A small-molecule ligand and the protein it binds are described below.
Small molecule (SMILES): CCc1nc(N)nc(N)c1-c1ccc2c(c1)N(CCCOC)[C@H](c1ccccc1)CC2

Binding-site contacts:
Ligand atom N1 contacts residue GLY228 of chain 2.A at 3.7 Å.
Ligand atom C20 contacts residue VAL127 of chain 2.A at 3.6 Å (hydrophobic).
Ligand atom C2 contacts residue ASP38 of chain 2.A at 3.3 Å.
Ligand atom C19 contacts residue THR227 of chain 2.A at 3.4 Å.
Ligand atom O1 contacts residue GLY228 of chain 2.A at 3.6 Å (h-bond).
Ligand atom C19 contacts residue GLY228 of chain 2.A at 3.7 Å.
Ligand atom C18 contacts residue THR18 of chain 2.A at 3.1 Å.
Ligand atom C11 contacts residue THR85 of chain 2.A at 3.8 Å.
Ligand atom C6 contacts residue VAL127 of chain 2.A at 3.5 Å (hydrophobic).
Ligand atom N4 contacts residue ASP226 of chain 2.A at 3.0 Å (salt-bridge).
Ligand atom C16 contacts residue SER230 of chain 2.A at 3.8 Å.
Ligand atom C10 contacts residue THR85 of chain 2.A at 3.8 Å.
Ligand atom C14 contacts residue PHE124 of chain 2.A at 3.7 Å (hydrophobic).
Ligand atom C6 contacts residue ASP38 of chain 2.A at 3.3 Å.
Ligand atom C2 contacts residue GLY228 of chain 2.A at 3.7 Å.
Ligand atom N2 contacts residue ASP38 of chain 2.A at 2.4 Å (salt-bridge).
Ligand atom N2 contacts residue GLY228 of chain 2.A at 3.7 Å.
Ligand atom C9 contacts residue THR85 of chain 2.A at 3.7 Å.
Ligand atom C18 contacts residue GLY228 of chain 2.A at 3.3 Å.
Ligand atom O1 contacts residue THR18 of chain 2.A at 3.6 Å (h-bond).
Ligand atom N4 contacts residue GLY40 of chain 2.A at 3.7 Å.
Ligand atom C26 contacts residue THR85 of chain 2.A at 3.8 Å.
Ligand atom C8 contacts residue THR85 of chain 2.A at 3.5 Å.
Ligand atom C12 contacts residue THR85 of chain 2.A at 3.6 Å.
Ligand atom C3 contacts residue ASP38 of chain 2.A at 3.3 Å.
Ligand atom C9 contacts residue PHE124 of chain 2.A at 3.8 Å (hydrophobic).
Ligand atom C7 contacts residue THR85 of chain 2.A at 3.5 Å.
Ligand atom C13 contacts residue PRO118 of chain 2.A at 3.8 Å (hydrophobic).
Ligand atom C18 contacts residue SER230 of chain 2.A at 3.6 Å.
Ligand atom N2 contacts residue TYR83 of chain 2.A at 3.7 Å.
Ligand atom C19 contacts residue THR18 of chain 2.A at 3.8 Å.
Ligand atom N3 contacts residue SER84 of chain 2.A at 3.0 Å (h-bond).
Ligand atom C3 contacts residue GLY228 of chain 2.A at 3.7 Å.
Ligand atom C1 contacts residue GLY228 of chain 2.A at 3.8 Å.
Ligand atom C4 contacts residue GLY228 of chain 2.A at 3.8 Å.
Ligand atom C17 contacts residue PHE124 of chain 2.A at 3.7 Å (hydrophobic).
Ligand atom C8 contacts residue PHE119 of chain 2.A at 3.7 Å (hydrophobic).
Ligand atom C3 contacts residue TYR83 of chain 2.A at 3.6 Å (hydrophobic).
Ligand atom N4 contacts residue ASP38 of chain 2.A at 3.3 Å (salt-bridge).
Ligand atom N3 contacts residue THR85 of chain 2.A at 3.2 Å (h-bond).

Sequence of chain 2.A:
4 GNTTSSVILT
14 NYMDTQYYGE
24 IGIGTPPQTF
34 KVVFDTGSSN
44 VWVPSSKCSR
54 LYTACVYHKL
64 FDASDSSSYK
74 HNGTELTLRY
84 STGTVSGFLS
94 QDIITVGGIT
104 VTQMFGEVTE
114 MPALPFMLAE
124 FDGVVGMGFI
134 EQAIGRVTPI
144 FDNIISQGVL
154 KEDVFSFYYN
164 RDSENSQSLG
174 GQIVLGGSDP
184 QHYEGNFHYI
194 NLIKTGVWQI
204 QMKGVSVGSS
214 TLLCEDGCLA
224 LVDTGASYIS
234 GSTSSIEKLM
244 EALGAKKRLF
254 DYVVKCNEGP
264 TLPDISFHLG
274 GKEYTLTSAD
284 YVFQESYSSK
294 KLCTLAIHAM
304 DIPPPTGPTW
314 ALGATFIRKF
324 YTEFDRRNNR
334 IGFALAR